This protein binds this small molecule.
Small molecule (SMILES): N=c1ccn([C@@H]2O[C@H](CO[P](=O)(O)O[C@H]3[C@@H](O)[C@H](n4cnc5c(N)ncnc54)O[C@@H]3CO[P](=O)(O)O[C@H]3[C@@H](O)[C@H](n4ccc(N)nc4=O)O[C@@H]3CO[P](=O)(O)O[C@H]3[C@@H](O)[C@H](n4ccc(=O)[nH]c4=O)O[C@@H]3CO[P](=O)(O)O[C@H]3[C@@H](O)[C@H](n4cnc5c(N)ncnc54)O[C@@H]3CO[P](=O)(O)O[C@H]3[C@@H](O)[C@H](n4cnc5c(=O)nc(N)[nH]c54)O[C@@H]3CO[P](=O)(O)O[C@H]3[C@@H](O)[C@H](n4cnc5c(=O)nc(N)[nH]c54)O[C@@H]3CO)[C@@H](O[P](=O)(O)OC[C@H]3O[C@@H](n4ccc(N)nc4=O)[C@H](O)[C@@H]3O)[C@H]2O)c(=O)[nH]1

Sequence of chain 35.E:
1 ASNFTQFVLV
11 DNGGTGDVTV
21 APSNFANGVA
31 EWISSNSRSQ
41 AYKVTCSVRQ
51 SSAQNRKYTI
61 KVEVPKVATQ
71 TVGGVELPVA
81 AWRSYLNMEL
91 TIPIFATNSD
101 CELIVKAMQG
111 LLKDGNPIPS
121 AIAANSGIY

Sequence of chain 49.E:
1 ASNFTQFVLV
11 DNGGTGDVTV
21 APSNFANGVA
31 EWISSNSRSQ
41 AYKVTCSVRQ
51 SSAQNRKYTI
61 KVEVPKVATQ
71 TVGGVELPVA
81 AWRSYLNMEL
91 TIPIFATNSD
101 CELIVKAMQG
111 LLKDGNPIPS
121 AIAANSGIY

Binding-site contacts:
Ligand atom O2 contacts residue ASN87 of chain 49.E at 3.3 Å (h-bond).
Ligand atom O2' contacts residue TYR85 of chain 49.E at 3.4 Å.
Ligand atom C5' contacts residue ARG49 of chain 35.E at 3.5 Å.
Ligand atom OP2 contacts residue LYS57 of chain 35.E at 2.6 Å (salt-bridge).
Ligand atom C5' contacts residue TYR85 of chain 49.E at 2.9 Å (hydrophobic).
Ligand atom C4' contacts residue TYR85 of chain 49.E at 3.2 Å (hydrophobic).
Ligand atom N6 contacts residue THR45 of chain 49.E at 2.7 Å (h-bond).
Ligand atom N6 contacts residue CYS46 of chain 49.E at 3.3 Å (h-bond).
Ligand atom OP1 contacts residue SER51 of chain 35.E at 2.9 Å (h-bond).
Ligand atom N1 contacts residue SER47 of chain 49.E at 2.9 Å (h-bond).
Ligand atom P contacts residue SER51 of chain 35.E at 3.5 Å.
Ligand atom C6 contacts residue THR45 of chain 49.E at 3.3 Å.
Ligand atom N6 contacts residue THR59 of chain 49.E at 2.8 Å (h-bond).
Ligand atom C4 contacts residue TYR85 of chain 49.E at 3.6 Å (hydrophobic).
Ligand atom C2 contacts residue SER47 of chain 49.E at 3.2 Å.
Ligand atom O3' contacts residue SER51 of chain 35.E at 3.3 Å (h-bond).
Ligand atom P contacts residue ARG49 of chain 35.E at 3.0 Å.
Ligand atom C3' contacts residue TYR85 of chain 49.E at 3.4 Å (hydrophobic).
Ligand atom N1 contacts residue TYR85 of chain 49.E at 3.5 Å.
Ligand atom N9 contacts residue LYS61 of chain 49.E at 3.3 Å (salt-bridge).
Ligand atom C2' contacts residue TYR85 of chain 49.E at 3.4 Å (hydrophobic).
Ligand atom OP1 contacts residue SER51 of chain 35.E at 3.5 Å.
Ligand atom OP2 contacts residue ARG49 of chain 35.E at 2.3 Å (salt-bridge).
Ligand atom OP2 contacts residue TYR85 of chain 49.E at 2.7 Å (h-bond).
Ligand atom OP2 contacts residue LYS43 of chain 49.E at 2.7 Å (salt-bridge).
Ligand atom N7 contacts residue LYS61 of chain 49.E at 3.3 Å.
Ligand atom C5' contacts residue SER51 of chain 35.E at 3.3 Å.
Ligand atom C2' contacts residue GLU63 of chain 49.E at 3.5 Å.
Ligand atom C8 contacts residue LYS61 of chain 49.E at 3.4 Å.
Ligand atom O3' contacts residue ARG49 of chain 35.E at 3.4 Å (salt-bridge).
Ligand atom OP1 contacts residue ASN55 of chain 35.E at 2.8 Å (h-bond).
Ligand atom OP2 contacts residue ASN55 of chain 35.E at 3.4 Å (h-bond).
Ligand atom OP1 contacts residue SER52 of chain 35.E at 3.2 Å.
Ligand atom OP2 contacts residue SER51 of chain 35.E at 3.4 Å (h-bond).
Ligand atom OP1 contacts residue ARG49 of chain 35.E at 2.5 Å (salt-bridge).
Ligand atom C5 contacts residue THR45 of chain 49.E at 3.2 Å.
Ligand atom O4' contacts residue LYS61 of chain 49.E at 2.8 Å (salt-bridge).
Ligand atom N3 contacts residue TYR85 of chain 49.E at 3.5 Å.
Ligand atom O2' contacts residue GLU63 of chain 49.E at 3.2 Å (salt-bridge).
Ligand atom N7 contacts residue THR45 of chain 49.E at 2.6 Å (h-bond).